Sequence of chain 1.J:
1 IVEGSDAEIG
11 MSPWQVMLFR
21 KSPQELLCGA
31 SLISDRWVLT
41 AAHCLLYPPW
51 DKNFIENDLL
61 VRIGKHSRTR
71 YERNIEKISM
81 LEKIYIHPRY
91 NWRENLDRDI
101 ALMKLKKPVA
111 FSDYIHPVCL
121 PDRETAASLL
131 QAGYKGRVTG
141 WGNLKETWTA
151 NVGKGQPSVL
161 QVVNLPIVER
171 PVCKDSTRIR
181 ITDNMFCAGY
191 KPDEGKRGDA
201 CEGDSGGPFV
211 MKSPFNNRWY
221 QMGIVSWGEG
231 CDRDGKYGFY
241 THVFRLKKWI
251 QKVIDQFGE

Binding-site contacts:
Ligand atom CG contacts residue GLY228 of chain 1.J at 4.0 Å.
Ligand atom C contacts residue TRP227 of chain 1.J at 3.8 Å (hydrophobic).
Ligand atom N contacts residue 0GJ1 of chain 1.HA at 3.6 Å.
Ligand atom CG contacts residue 0GJ1 of chain 1.HA at 3.8 Å.
Ligand atom O contacts residue TRP227 of chain 1.J at 3.1 Å.
Ligand atom O contacts residue 0GJ1 of chain 1.HA at 2.3 Å (h-bond).
Ligand atom CD contacts residue GLY230 of chain 1.J at 4.0 Å.
Ligand atom C contacts residue LEU96 of chain 1.J at 4.4 Å (hydrophobic).
Ligand atom OE2 contacts residue GLU229 of chain 1.J at 4.0 Å.
Ligand atom OE1 contacts residue GLU229 of chain 1.J at 4.0 Å.
Ligand atom C contacts residue GLY228 of chain 1.J at 3.8 Å.
Ligand atom OE1 contacts residue GLY228 of chain 1.J at 3.7 Å.
Ligand atom CB contacts residue GLY228 of chain 1.J at 4.2 Å.
Ligand atom OE2 contacts residue GLY230 of chain 1.J at 3.1 Å (h-bond).
Ligand atom OE1 contacts residue GLY230 of chain 1.J at 4.1 Å.
Ligand atom O contacts residue GLY228 of chain 1.J at 3.1 Å (h-bond).
Ligand atom O contacts residue 0GJ1 of chain 1.IA at 3.6 Å.
Ligand atom N contacts residue GLY228 of chain 1.J at 2.5 Å (h-bond).
Ligand atom CB contacts residue 0GJ1 of chain 1.HA at 3.1 Å.
Ligand atom C contacts residue 0GJ1 of chain 1.IA at 4.0 Å.
Ligand atom CA contacts residue 0GJ1 of chain 1.HA at 2.4 Å.
Ligand atom N contacts residue TRP227 of chain 1.J at 4.3 Å.
Ligand atom C contacts residue 0GJ1 of chain 1.HA at 1.3 Å.
Ligand atom CD contacts residue GLU229 of chain 1.J at 4.2 Å.
Ligand atom CD contacts residue GLY228 of chain 1.J at 3.5 Å.
Ligand atom OE2 contacts residue GLY228 of chain 1.J at 3.6 Å.
Ligand atom CA contacts residue GLY228 of chain 1.J at 3.7 Å.

The protein below binds the small molecule below.
Small molecule (SMILES): NC(=[NH2+])NCCC[C@H](NC(=O)CNC(=O)[C@@H](N)CCC(=O)O)[C@H](O)CCl